Binding-site contacts:
Ligand atom CAH contacts residue TYR183 of chain 1.D at 3.4 Å (hydrophobic).
Ligand atom CAP contacts residue ALA123 of chain 1.D at 3.9 Å (hydrophobic).
Ligand atom CAU contacts residue VAL180 of chain 1.D at 4.0 Å (hydrophobic).
Ligand atom CAE contacts residue SER223 of chain 1.D at 3.4 Å.
Ligand atom CAR contacts residue PHE230 of chain 1.D at 3.9 Å (hydrophobic).
Ligand atom CAK contacts residue MET186 of chain 1.D at 3.6 Å (hydrophobic).
Ligand atom CAJ contacts residue MET186 of chain 1.D at 3.7 Å (hydrophobic).
Ligand atom CAC contacts residue TYR183 of chain 1.D at 3.4 Å (hydrophobic).
Ligand atom NAL contacts residue ALA123 of chain 1.D at 3.2 Å (h-bond).
Ligand atom CAR contacts residue NDP1 of chain 1.Q at 4.0 Å.
Ligand atom CAP contacts residue MET186 of chain 1.D at 3.5 Å (hydrophobic).
Ligand atom CAU contacts residue GLN181 of chain 1.D at 4.0 Å.
Ligand atom NAL contacts residue PHE122 of chain 1.D at 3.4 Å.
Ligand atom OAA contacts residue NDP1 of chain 1.Q at 2.7 Å (h-bond).
Ligand atom CAV contacts residue TYR183 of chain 1.D at 3.9 Å (hydrophobic).
Ligand atom CAM contacts residue NDP1 of chain 1.Q at 3.2 Å.
Ligand atom CAG contacts residue SER223 of chain 1.D at 3.6 Å.
Ligand atom OAA contacts residue TYR183 of chain 1.D at 2.7 Å (h-bond).
Ligand atom CAQ contacts residue TYR173 of chain 1.D at 4.0 Å (hydrophobic).
Ligand atom CAI contacts residue NDP1 of chain 1.Q at 3.3 Å.
Ligand atom CAF contacts residue MET186 of chain 1.D at 3.7 Å (hydrophobic).
Ligand atom CAK contacts residue ALA123 of chain 1.D at 3.8 Å (hydrophobic).
Ligand atom CAF contacts residue SER223 of chain 1.D at 3.9 Å.
Ligand atom CAS contacts residue TYR173 of chain 1.D at 3.6 Å (hydrophobic).
Ligand atom CAP contacts residue LEU128 of chain 1.D at 3.8 Å (hydrophobic).
Ligand atom CAH contacts residue NDP1 of chain 1.Q at 3.3 Å.
Ligand atom CAQ contacts residue NDP1 of chain 1.Q at 3.1 Å.
Ligand atom NAD contacts residue NDP1 of chain 1.Q at 3.6 Å.
Ligand atom NAL contacts residue ALA121 of chain 1.D at 4.0 Å.
Ligand atom CAO contacts residue LEU128 of chain 1.D at 3.7 Å (hydrophobic).
Ligand atom CAC contacts residue NDP1 of chain 1.Q at 3.5 Å.
Ligand atom CAV contacts residue GLN181 of chain 1.D at 3.0 Å.
Ligand atom CAO contacts residue MET186 of chain 1.D at 3.6 Å (hydrophobic).
Ligand atom CAN contacts residue NDP1 of chain 1.Q at 3.0 Å.
Ligand atom CAG contacts residue MET186 of chain 1.D at 3.6 Å (hydrophobic).
Ligand atom CAI contacts residue SER223 of chain 1.D at 4.0 Å.
Ligand atom CAV contacts residue ASN182 of chain 1.D at 3.8 Å.
Ligand atom CAE contacts residue NDP1 of chain 1.Q at 3.8 Å.
Ligand atom CAB contacts residue ALA121 of chain 1.D at 3.4 Å (hydrophobic).
Ligand atom CAB contacts residue SER223 of chain 1.D at 3.3 Å.

The small molecule below binds the protein below.
Small molecule (SMILES): CCCCCCc1ccn(Cc2cccc(N)c2C)c(=O)c1

Sequence of chain 1.D:
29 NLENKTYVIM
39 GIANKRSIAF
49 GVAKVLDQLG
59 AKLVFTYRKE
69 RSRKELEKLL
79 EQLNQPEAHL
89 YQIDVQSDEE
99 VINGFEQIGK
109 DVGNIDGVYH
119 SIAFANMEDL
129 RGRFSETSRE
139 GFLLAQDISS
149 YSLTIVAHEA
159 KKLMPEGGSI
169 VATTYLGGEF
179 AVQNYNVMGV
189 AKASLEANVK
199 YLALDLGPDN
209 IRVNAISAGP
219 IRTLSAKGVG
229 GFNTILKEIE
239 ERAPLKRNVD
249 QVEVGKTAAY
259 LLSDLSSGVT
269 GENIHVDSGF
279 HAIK